Sequence of chain 1.A:
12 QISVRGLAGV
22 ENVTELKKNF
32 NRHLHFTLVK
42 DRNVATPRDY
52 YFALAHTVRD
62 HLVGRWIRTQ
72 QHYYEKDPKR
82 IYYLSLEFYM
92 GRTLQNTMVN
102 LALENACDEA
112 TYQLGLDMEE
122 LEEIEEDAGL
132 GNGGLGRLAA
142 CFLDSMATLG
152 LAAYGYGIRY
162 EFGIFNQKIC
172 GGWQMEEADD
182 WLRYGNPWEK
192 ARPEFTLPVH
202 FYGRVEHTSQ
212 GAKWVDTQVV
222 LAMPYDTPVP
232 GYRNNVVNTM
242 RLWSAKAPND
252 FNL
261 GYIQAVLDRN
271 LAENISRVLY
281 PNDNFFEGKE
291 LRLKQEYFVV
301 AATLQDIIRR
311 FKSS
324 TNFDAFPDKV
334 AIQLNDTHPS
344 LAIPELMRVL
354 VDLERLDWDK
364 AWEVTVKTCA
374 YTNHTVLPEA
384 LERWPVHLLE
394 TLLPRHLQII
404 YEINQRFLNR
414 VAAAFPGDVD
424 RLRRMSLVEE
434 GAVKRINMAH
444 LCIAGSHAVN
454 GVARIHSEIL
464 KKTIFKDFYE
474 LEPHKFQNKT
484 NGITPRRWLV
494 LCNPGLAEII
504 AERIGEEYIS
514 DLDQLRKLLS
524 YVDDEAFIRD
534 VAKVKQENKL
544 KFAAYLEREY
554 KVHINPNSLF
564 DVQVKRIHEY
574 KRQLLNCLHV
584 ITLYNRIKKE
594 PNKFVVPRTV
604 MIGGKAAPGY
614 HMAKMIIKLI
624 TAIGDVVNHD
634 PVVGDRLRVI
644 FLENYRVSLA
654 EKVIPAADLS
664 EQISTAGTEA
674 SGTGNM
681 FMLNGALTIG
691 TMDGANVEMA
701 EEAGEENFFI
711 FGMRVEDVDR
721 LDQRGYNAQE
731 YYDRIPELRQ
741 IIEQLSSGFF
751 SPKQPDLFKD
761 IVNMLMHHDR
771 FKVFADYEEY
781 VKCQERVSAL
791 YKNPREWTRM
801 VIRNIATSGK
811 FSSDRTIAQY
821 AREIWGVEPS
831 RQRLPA

The protein below binds the small molecule below.
Small molecule (SMILES): OC[C@H]1O[C@@H](NC(=S)N/N=C/c2ccc(Br)cc2)[C@H](O)[C@@H](O)[C@@H]1O

Binding-site contacts:
Ligand atom C4 contacts residue GLY675 of chain 1.A at 3.8 Å.
Ligand atom C6 contacts residue HIS377 of chain 1.A at 3.5 Å.
Ligand atom S1 contacts residue GLY135 of chain 1.A at 3.7 Å.
Ligand atom C14 contacts residue GLU88 of chain 1.A at 3.5 Å.
Ligand atom O3 contacts residue SER674 of chain 1.A at 3.0 Å (h-bond).
Ligand atom C10 contacts residue HIS341 of chain 1.A at 3.6 Å.
Ligand atom O3 contacts residue ALA673 of chain 1.A at 3.4 Å (h-bond).
Ligand atom O5 contacts residue LEU136 of chain 1.A at 3.6 Å (h-bond).
Ligand atom N1 contacts residue HIS377 of chain 1.A at 3.6 Å (h-bond).
Ligand atom O5 contacts residue HIS377 of chain 1.A at 3.7 Å.
Ligand atom O4 contacts residue SER674 of chain 1.A at 3.6 Å.
Ligand atom O3 contacts residue GLU672 of chain 1.A at 2.8 Å (salt-bridge).
Ligand atom C6 contacts residue LEU136 of chain 1.A at 3.9 Å (hydrophobic).
Ligand atom O6 contacts residue LEU139 of chain 1.A at 3.9 Å.
Ligand atom O3 contacts residue GLY675 of chain 1.A at 3.1 Å (h-bond).
Ligand atom BR1 contacts residue TYR280 of chain 1.A at 3.6 Å.
Ligand atom C11 contacts residue ASN282 of chain 1.A at 3.7 Å.
Ligand atom C3 contacts residue GLU672 of chain 1.A at 3.4 Å.
Ligand atom BR1 contacts residue ARG292 of chain 1.A at 3.8 Å.
Ligand atom O6 contacts residue VAL455 of chain 1.A at 3.8 Å.
Ligand atom C6 contacts residue ASN484 of chain 1.A at 3.3 Å.
Ligand atom C3 contacts residue GLY675 of chain 1.A at 3.9 Å.
Ligand atom O6 contacts residue ASN484 of chain 1.A at 2.7 Å (h-bond).
Ligand atom C5 contacts residue LEU136 of chain 1.A at 3.7 Å (hydrophobic).
Ligand atom C7 contacts residue LEU136 of chain 1.A at 3.7 Å (hydrophobic).
Ligand atom C5 contacts residue GLY135 of chain 1.A at 3.7 Å.
Ligand atom C12 contacts residue ASN282 of chain 1.A at 3.5 Å.
Ligand atom C6 contacts residue GLY135 of chain 1.A at 3.7 Å.
Ligand atom S1 contacts residue LEU136 of chain 1.A at 3.3 Å (h-bond).
Ligand atom O2 contacts residue GLU672 of chain 1.A at 3.2 Å (salt-bridge).
Ligand atom C13 contacts residue GLU88 of chain 1.A at 3.3 Å.
Ligand atom O2 contacts residue TYR573 of chain 1.A at 3.1 Å (h-bond).
Ligand atom C13 contacts residue ASP283 of chain 1.A at 3.8 Å.
Ligand atom O6 contacts residue HIS377 of chain 1.A at 2.7 Å (h-bond).
Ligand atom O4 contacts residue GLY675 of chain 1.A at 2.8 Å (h-bond).
Ligand atom BR1 contacts residue ASN282 of chain 1.A at 3.4 Å.
Ligand atom C14 contacts residue ASP283 of chain 1.A at 3.8 Å.
Ligand atom C13 contacts residue ASN133 of chain 1.A at 3.5 Å.
Ligand atom O4 contacts residue ASN484 of chain 1.A at 3.5 Å (h-bond).
Ligand atom C2 contacts residue HIS377 of chain 1.A at 3.4 Å.